Sequence of chain 1.B:
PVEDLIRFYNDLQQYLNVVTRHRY

Binding-site contacts:
Ligand atom CG contacts residue TYR15 of chain 1.B at 3.3 Å (hydrophobic).
Ligand atom O contacts residue ZAB1 of chain 1.E at 2.3 Å (h-bond).
Ligand atom C contacts residue ZAB1 of chain 1.E at 1.3 Å.
Ligand atom CB contacts residue TYR15 of chain 1.B at 3.2 Å (hydrophobic).
Ligand atom CA contacts residue ZAB1 of chain 1.E at 2.5 Å.
Ligand atom CD2 contacts residue TYR15 of chain 1.B at 3.3 Å (hydrophobic).
Ligand atom N contacts residue ZAB1 of chain 1.E at 3.6 Å.
Ligand atom CD1 contacts residue TYR15 of chain 1.B at 4.0 Å (hydrophobic).
Ligand atom C contacts residue ZAB1 of chain 1.E at 4.3 Å.
Ligand atom O contacts residue ZAB1 of chain 1.E at 4.1 Å.
Ligand atom O contacts residue PHE8 of chain 1.B at 4.0 Å.
Ligand atom CE2 contacts residue TYR15 of chain 1.B at 3.6 Å (hydrophobic).

A small-molecule ligand and the protein it binds are described below.
Small molecule (SMILES): C[C@@H](O)[C@H](NC(=O)[C@@H]1CCCN1C(=O)[C@H](CCC(N)=O)NC(=O)[C@H](CO)NC(=O)[C@@H]1CCCN1C(=O)CN)C(=O)N[C@@H](Cc1ccc(O)cc1)C(=O)N1CCC[C@H]1C(=O)NCC=O